Sequence of chain 1.I:
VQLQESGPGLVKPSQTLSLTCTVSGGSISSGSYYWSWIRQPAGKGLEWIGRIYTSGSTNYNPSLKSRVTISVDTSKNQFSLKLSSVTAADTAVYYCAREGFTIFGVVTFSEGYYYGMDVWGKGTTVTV

The protein below binds the small molecule below.
Small molecule (SMILES): CC(=O)N[C@H]1[C@H](O[C@H]2[C@H](O)[C@@H](NC(C)=O)CO[C@@H]2CO)O[C@H](CO)[C@@H](O[C@@H]2O[C@H](CO[C@H]3O[C@H](CO)[C@@H](O)[C@H](O)[C@@H]3O)[C@@H](O)[C@H](O[C@H]3O[C@H](CO)[C@@H](O)[C@H](O)[C@@H]3O[C@H]3O[C@H](CO)[C@@H](O)[C@H](O)[C@@H]3O)[C@@H]2O)[C@@H]1O

Sequence of chain 1.G:
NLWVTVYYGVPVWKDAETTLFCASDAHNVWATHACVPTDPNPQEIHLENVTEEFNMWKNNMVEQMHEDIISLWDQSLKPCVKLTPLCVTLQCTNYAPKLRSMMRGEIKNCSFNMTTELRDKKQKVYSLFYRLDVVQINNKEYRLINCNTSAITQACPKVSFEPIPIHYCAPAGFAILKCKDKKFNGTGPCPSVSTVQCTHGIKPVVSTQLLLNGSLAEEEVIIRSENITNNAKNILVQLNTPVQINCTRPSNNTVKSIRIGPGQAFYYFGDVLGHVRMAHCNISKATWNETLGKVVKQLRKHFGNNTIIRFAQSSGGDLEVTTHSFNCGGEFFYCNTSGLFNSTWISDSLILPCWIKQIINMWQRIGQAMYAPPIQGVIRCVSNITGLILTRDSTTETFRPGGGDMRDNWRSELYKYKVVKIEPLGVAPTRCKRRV

Binding-site contacts:
Ligand atom O5 contacts residue SER381 of chain 1.G at 3.1 Å (h-bond).
Ligand atom C6 contacts residue SER381 of chain 1.G at 3.8 Å.
Ligand atom C7 contacts residue HIS299 of chain 1.G at 3.9 Å.
Ligand atom C5 contacts residue ILE383 of chain 1.G at 3.8 Å (hydrophobic).
Ligand atom C5 contacts residue SER381 of chain 1.G at 4.0 Å.
Ligand atom O7 contacts residue ARG412 of chain 1.G at 3.0 Å (salt-bridge).
Ligand atom N2 contacts residue ASN301 of chain 1.G at 2.8 Å (h-bond).
Ligand atom C7 contacts residue ASN301 of chain 1.G at 3.3 Å.
Ligand atom N2 contacts residue HIS299 of chain 1.G at 3.0 Å (h-bond).
Ligand atom C8 contacts residue ARG412 of chain 1.G at 3.5 Å.
Ligand atom C3 contacts residue ILE104 of chain 1.I at 4.0 Å (hydrophobic).
Ligand atom O4 contacts residue ILE104 of chain 1.I at 4.0 Å.
Ligand atom C8 contacts residue ASN301 of chain 1.G at 3.9 Å.
Ligand atom C7 contacts residue ARG412 of chain 1.G at 3.6 Å.
Ligand atom O5 contacts residue ILE383 of chain 1.G at 4.0 Å.
Ligand atom O3 contacts residue HIS299 of chain 1.G at 3.9 Å.
Ligand atom O6 contacts residue SER381 of chain 1.G at 3.2 Å (h-bond).
Ligand atom C7 contacts residue VAL108 of chain 1.I at 3.9 Å (hydrophobic).
Ligand atom C3 contacts residue HIS299 of chain 1.G at 3.8 Å.
Ligand atom C8 contacts residue THR267 of chain 1.G at 3.5 Å.
Ligand atom C8 contacts residue HIS299 of chain 1.G at 3.9 Å.
Ligand atom O6 contacts residue ILE383 of chain 1.G at 3.8 Å.
Ligand atom C2 contacts residue GLY106 of chain 1.I at 3.8 Å.
Ligand atom C8 contacts residue VAL108 of chain 1.I at 3.6 Å (hydrophobic).
Ligand atom O7 contacts residue VAL108 of chain 1.I at 3.0 Å (h-bond).
Ligand atom O7 contacts residue GLY106 of chain 1.I at 3.7 Å.
Ligand atom C1 contacts residue ASN301 of chain 1.G at 1.4 Å.
Ligand atom C3 contacts residue ASN301 of chain 1.G at 3.6 Å.
Ligand atom O7 contacts residue VAL107 of chain 1.I at 3.5 Å.
Ligand atom O7 contacts residue ASN301 of chain 1.G at 3.8 Å.
Ligand atom O4 contacts residue PHE105 of chain 1.I at 3.5 Å.
Ligand atom C6 contacts residue PHE105 of chain 1.I at 3.6 Å (hydrophobic).
Ligand atom C8 contacts residue ASN265 of chain 1.G at 3.4 Å.
Ligand atom C4 contacts residue GLY106 of chain 1.I at 3.9 Å.
Ligand atom C2 contacts residue HIS299 of chain 1.G at 3.9 Å.
Ligand atom C5 contacts residue ASN301 of chain 1.G at 3.6 Å.
Ligand atom C1 contacts residue SER381 of chain 1.G at 4.1 Å.
Ligand atom C2 contacts residue ASN301 of chain 1.G at 2.4 Å.
Ligand atom O5 contacts residue ASN301 of chain 1.G at 2.4 Å (h-bond).
Ligand atom C5 contacts residue ILE104 of chain 1.I at 3.8 Å (hydrophobic).